Binding-site contacts:
Ligand atom C7 contacts residue ASN123 of chain 3.A at 4.1 Å.
Ligand atom O5 contacts residue GLN268 of chain 3.A at 3.8 Å.
Ligand atom O6 contacts residue VAL137 of chain 3.A at 4.5 Å.
Ligand atom C5 contacts residue GLN268 of chain 3.A at 4.0 Å.
Ligand atom C3 contacts residue ASN123 of chain 3.A at 3.8 Å.
Ligand atom C2 contacts residue ASN123 of chain 3.A at 2.8 Å.
Ligand atom O6 contacts residue ALA157 of chain 3.A at 4.3 Å.
Ligand atom C6 contacts residue GLN268 of chain 3.A at 3.1 Å.
Ligand atom O6 contacts residue GLN268 of chain 3.A at 2.7 Å (h-bond).
Ligand atom C4 contacts residue ASN123 of chain 3.A at 4.1 Å.
Ligand atom O7 contacts residue ASN123 of chain 3.A at 4.3 Å.
Ligand atom C6 contacts residue VAL137 of chain 3.A at 4.2 Å (hydrophobic).
Ligand atom O5 contacts residue ASN123 of chain 3.A at 2.3 Å (h-bond).
Ligand atom N2 contacts residue ASN123 of chain 3.A at 3.1 Å (h-bond).
Ligand atom C6 contacts residue ASN123 of chain 3.A at 4.2 Å.
Ligand atom O6 contacts residue ASN123 of chain 3.A at 4.0 Å.
Ligand atom O7 contacts residue LYS269 of chain 3.A at 4.2 Å.
Ligand atom C1 contacts residue ASN123 of chain 3.A at 1.5 Å.
Ligand atom C5 contacts residue ASN123 of chain 3.A at 3.1 Å.
Ligand atom C6 contacts residue ALA127 of chain 3.A at 4.3 Å (hydrophobic).

Sequence of chain 3.A:
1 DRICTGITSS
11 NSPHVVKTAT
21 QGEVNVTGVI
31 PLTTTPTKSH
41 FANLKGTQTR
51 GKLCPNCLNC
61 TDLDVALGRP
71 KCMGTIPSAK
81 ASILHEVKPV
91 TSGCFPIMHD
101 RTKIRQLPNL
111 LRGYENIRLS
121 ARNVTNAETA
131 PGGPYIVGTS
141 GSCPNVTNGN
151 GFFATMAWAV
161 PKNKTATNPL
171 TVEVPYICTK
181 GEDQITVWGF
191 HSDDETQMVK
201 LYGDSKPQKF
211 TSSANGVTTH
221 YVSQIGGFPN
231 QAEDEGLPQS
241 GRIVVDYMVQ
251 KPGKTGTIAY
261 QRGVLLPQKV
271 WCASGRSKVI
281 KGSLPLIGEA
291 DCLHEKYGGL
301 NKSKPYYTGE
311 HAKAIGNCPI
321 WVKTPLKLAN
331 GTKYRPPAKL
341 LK

This protein binds this small molecule.
Small molecule (SMILES): CC(=O)N[C@@H]1[C@@H](O)[C@H](O)[C@@H](CO)O[C@H]1O